Binding-site contacts:
Ligand atom C3 contacts residue MET151 of chain 14.B at 4.1 Å (hydrophobic).
Ligand atom C1 contacts residue MET151 of chain 14.B at 4.2 Å (hydrophobic).
Ligand atom C8 contacts residue ASN154 of chain 14.B at 3.0 Å.
Ligand atom C2 contacts residue ASN154 of chain 14.B at 2.5 Å.
Ligand atom C2 contacts residue MET151 of chain 14.B at 4.0 Å (hydrophobic).
Ligand atom C4 contacts residue ASN154 of chain 14.B at 4.2 Å.
Ligand atom C7 contacts residue ASN154 of chain 14.B at 3.4 Å.
Ligand atom C3 contacts residue ASN154 of chain 14.B at 3.9 Å.
Ligand atom C1 contacts residue ASN154 of chain 14.B at 1.4 Å.
Ligand atom C5 contacts residue ASN154 of chain 14.B at 3.7 Å.
Ligand atom O7 contacts residue ASN154 of chain 14.B at 4.3 Å.
Ligand atom C4 contacts residue MET151 of chain 14.B at 3.5 Å (hydrophobic).
Ligand atom O5 contacts residue ASN154 of chain 14.B at 2.4 Å (h-bond).
Ligand atom C5 contacts residue MET151 of chain 14.B at 4.1 Å (hydrophobic).
Ligand atom O4 contacts residue MET151 of chain 14.B at 4.4 Å.
Ligand atom O5 contacts residue MET151 of chain 14.B at 3.7 Å.
Ligand atom N2 contacts residue ASN154 of chain 14.B at 2.9 Å.
Ligand atom O3 contacts residue MET151 of chain 14.B at 4.2 Å.

Sequence of chain 14.B:
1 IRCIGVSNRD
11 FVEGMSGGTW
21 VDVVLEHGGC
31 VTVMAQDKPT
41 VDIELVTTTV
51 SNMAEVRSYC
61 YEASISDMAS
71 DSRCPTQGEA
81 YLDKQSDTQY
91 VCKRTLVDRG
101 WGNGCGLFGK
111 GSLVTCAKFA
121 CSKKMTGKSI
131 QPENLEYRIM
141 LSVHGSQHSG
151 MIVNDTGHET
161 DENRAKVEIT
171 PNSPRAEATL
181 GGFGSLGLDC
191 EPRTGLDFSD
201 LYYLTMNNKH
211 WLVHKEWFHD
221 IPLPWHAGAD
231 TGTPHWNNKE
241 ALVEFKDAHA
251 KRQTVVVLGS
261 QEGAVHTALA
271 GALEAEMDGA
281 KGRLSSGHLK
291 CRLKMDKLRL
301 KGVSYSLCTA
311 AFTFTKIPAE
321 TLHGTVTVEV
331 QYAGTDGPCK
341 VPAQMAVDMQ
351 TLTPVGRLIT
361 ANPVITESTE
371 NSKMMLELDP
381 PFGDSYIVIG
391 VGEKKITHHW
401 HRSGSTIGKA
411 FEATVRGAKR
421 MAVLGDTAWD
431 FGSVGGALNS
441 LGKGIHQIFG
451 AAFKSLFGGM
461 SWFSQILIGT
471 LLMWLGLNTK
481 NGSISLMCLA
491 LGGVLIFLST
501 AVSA

This protein binds this small molecule.
Small molecule (SMILES): CC(=O)N[C@@H]1[C@@H](O)[C@H](O)[C@@H](CO)O[C@H]1O